Binding-site contacts:
Ligand atom O9B contacts residue VAL160 of chain 1.R at 3.3 Å.
Ligand atom CL2 contacts residue PHE134 of chain 1.R at 4.2 Å.
Ligand atom C1 contacts residue SER104 of chain 1.R at 3.0 Å.
Ligand atom O2 contacts residue PHE25 of chain 1.P at 3.2 Å.
Ligand atom C8 contacts residue CYS31 of chain 1.P at 3.8 Å (hydrophobic).
Ligand atom C7 contacts residue CYS31 of chain 1.P at 4.1 Å (hydrophobic).
Ligand atom O9A contacts residue PHE166 of chain 1.R at 3.7 Å.
Ligand atom N2 contacts residue THR93 of chain 1.R at 4.1 Å.
Ligand atom O4 contacts residue SER146 of chain 1.R at 3.4 Å (h-bond).
Ligand atom CL1 contacts residue SER104 of chain 1.R at 3.0 Å.
Ligand atom O5 contacts residue SER146 of chain 1.R at 3.2 Å.
Ligand atom C3 contacts residue HIS193 of chain 1.P at 3.6 Å.
Ligand atom CL2 contacts residue PHE144 of chain 1.R at 4.0 Å.
Ligand atom C11 contacts residue LEU158 of chain 1.R at 4.1 Å (hydrophobic).
Ligand atom C10 contacts residue VAL170 of chain 1.R at 3.9 Å (hydrophobic).
Ligand atom C5 contacts residue SER146 of chain 1.R at 4.1 Å.
Ligand atom C1 contacts residue PHE102 of chain 1.R at 4.1 Å (hydrophobic).
Ligand atom N9 contacts residue PHE166 of chain 1.R at 4.0 Å.
Ligand atom CL2 contacts residue SER104 of chain 1.R at 3.9 Å.
Ligand atom C11 contacts residue VAL170 of chain 1.R at 3.8 Å (hydrophobic).
Ligand atom O2 contacts residue TYR133 of chain 1.R at 3.1 Å (h-bond).
Ligand atom N2 contacts residue PHE102 of chain 1.R at 3.7 Å.
Ligand atom C4 contacts residue SER146 of chain 1.R at 3.1 Å.
Ligand atom O9B contacts residue PHE166 of chain 1.R at 4.2 Å.
Ligand atom C8 contacts residue LEU158 of chain 1.R at 4.0 Å (hydrophobic).
Ligand atom O4 contacts residue HIS193 of chain 1.P at 3.1 Å (h-bond).
Ligand atom C1 contacts residue TYR133 of chain 1.R at 3.6 Å (hydrophobic).
Ligand atom CL1 contacts residue PHE144 of chain 1.R at 3.5 Å.
Ligand atom O2 contacts residue PHE102 of chain 1.R at 3.8 Å.
Ligand atom C10 contacts residue LEU158 of chain 1.R at 4.0 Å (hydrophobic).
Ligand atom C2 contacts residue TYR133 of chain 1.R at 3.7 Å (hydrophobic).
Ligand atom O9B contacts residue ALA29 of chain 1.P at 4.0 Å.
Ligand atom O9A contacts residue ALA29 of chain 1.P at 4.2 Å.
Ligand atom C4 contacts residue HIS193 of chain 1.P at 3.6 Å.
Ligand atom CL1 contacts residue THR93 of chain 1.R at 4.0 Å.
Ligand atom C2 contacts residue PHE102 of chain 1.R at 3.7 Å (hydrophobic).
Ligand atom C3 contacts residue SER146 of chain 1.R at 4.1 Å.
Ligand atom CL2 contacts residue TYR133 of chain 1.R at 3.0 Å.
Ligand atom O5 contacts residue VAL170 of chain 1.R at 4.0 Å.
Ligand atom C7 contacts residue LEU158 of chain 1.R at 4.0 Å (hydrophobic).

Sequence of chain 1.P:
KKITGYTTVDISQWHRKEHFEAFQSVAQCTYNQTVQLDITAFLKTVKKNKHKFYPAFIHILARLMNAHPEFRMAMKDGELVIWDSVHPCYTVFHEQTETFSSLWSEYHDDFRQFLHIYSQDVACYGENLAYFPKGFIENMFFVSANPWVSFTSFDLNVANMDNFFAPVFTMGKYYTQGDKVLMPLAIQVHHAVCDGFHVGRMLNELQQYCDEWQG

The protein below binds the small molecule below.
Small molecule (SMILES): O=C(N[C@H](CO)[C@H](O)c1ccc([N+](=O)[O-])cc1)C(Cl)Cl

Sequence of chain 1.R:
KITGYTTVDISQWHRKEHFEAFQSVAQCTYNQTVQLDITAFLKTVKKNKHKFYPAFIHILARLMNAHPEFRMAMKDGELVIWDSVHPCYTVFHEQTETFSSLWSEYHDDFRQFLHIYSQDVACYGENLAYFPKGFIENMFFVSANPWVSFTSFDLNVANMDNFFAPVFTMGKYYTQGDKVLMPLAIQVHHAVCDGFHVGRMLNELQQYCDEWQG